This small molecule binds to this protein.
Small molecule (SMILES): O=C(O)c1ccc(CNS(=O)(=O)c2ccsc2C(=O)O)cc1

Sequence of chain 1.B:
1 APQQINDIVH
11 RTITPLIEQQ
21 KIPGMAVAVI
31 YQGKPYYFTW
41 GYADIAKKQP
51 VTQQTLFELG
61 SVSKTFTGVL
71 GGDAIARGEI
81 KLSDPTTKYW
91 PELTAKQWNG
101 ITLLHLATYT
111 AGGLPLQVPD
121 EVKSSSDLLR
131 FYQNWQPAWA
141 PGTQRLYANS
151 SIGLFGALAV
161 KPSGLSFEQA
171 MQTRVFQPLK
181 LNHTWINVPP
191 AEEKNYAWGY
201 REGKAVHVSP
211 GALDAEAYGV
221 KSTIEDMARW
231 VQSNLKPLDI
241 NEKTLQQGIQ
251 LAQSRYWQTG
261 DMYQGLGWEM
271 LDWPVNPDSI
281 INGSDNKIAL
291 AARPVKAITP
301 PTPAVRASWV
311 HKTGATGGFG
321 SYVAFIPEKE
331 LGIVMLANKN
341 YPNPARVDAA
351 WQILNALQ

Binding-site contacts:
Ligand atom O23 contacts residue GLY314 of chain 1.B at 3.7 Å.
Ligand atom O16 contacts residue SER61 of chain 1.B at 2.5 Å (h-bond).
Ligand atom O11 contacts residue VAL208 of chain 1.B at 3.5 Å.
Ligand atom N1 contacts residue ALA315 of chain 1.B at 2.7 Å (h-bond).
Ligand atom C9 contacts residue SER209 of chain 1.B at 3.7 Å.
Ligand atom C5 contacts residue GLY317 of chain 1.B at 3.5 Å.
Ligand atom O10 contacts residue GLY317 of chain 1.B at 3.7 Å.
Ligand atom O16 contacts residue ASN149 of chain 1.B at 3.6 Å (h-bond).
Ligand atom C8 contacts residue GLY317 of chain 1.B at 3.9 Å.
Ligand atom C21 contacts residue SER61 of chain 1.B at 3.0 Å.
Ligand atom C3 contacts residue ALA315 of chain 1.B at 3.8 Å (hydrophobic).
Ligand atom C21 contacts residue ALA315 of chain 1.B at 3.3 Å (hydrophobic).
Ligand atom O16 contacts residue TYR218 of chain 1.B at 3.7 Å.
Ligand atom O17 contacts residue ASN149 of chain 1.B at 2.8 Å (h-bond).
Ligand atom C9 contacts residue VAL208 of chain 1.B at 3.6 Å (hydrophobic).
Ligand atom O10 contacts residue SER209 of chain 1.B at 3.9 Å.
Ligand atom C7 contacts residue THR316 of chain 1.B at 3.9 Å.
Ligand atom O24 contacts residue ALA315 of chain 1.B at 2.8 Å (h-bond).
Ligand atom C7 contacts residue GLY317 of chain 1.B at 3.2 Å.
Ligand atom C3 contacts residue THR316 of chain 1.B at 3.8 Å.
Ligand atom C19 contacts residue LEU116 of chain 1.B at 3.9 Å (hydrophobic).
Ligand atom C19 contacts residue GLN117 of chain 1.B at 3.6 Å.
Ligand atom C18 contacts residue SER61 of chain 1.B at 3.4 Å.
Ligand atom S13 contacts residue ASN149 of chain 1.B at 3.8 Å.
Ligand atom C15 contacts residue SER61 of chain 1.B at 3.6 Å.
Ligand atom O16 contacts residue LYS64 of chain 1.B at 3.4 Å (salt-bridge).
Ligand atom O23 contacts residue SER61 of chain 1.B at 3.9 Å.
Ligand atom O24 contacts residue GLY314 of chain 1.B at 3.6 Å.
Ligand atom C5 contacts residue THR316 of chain 1.B at 3.7 Å.
Ligand atom O10 contacts residue VAL208 of chain 1.B at 3.7 Å.
Ligand atom S13 contacts residue SER61 of chain 1.B at 3.6 Å (h-bond).
Ligand atom C6 contacts residue VAL208 of chain 1.B at 3.5 Å (hydrophobic).
Ligand atom C2 contacts residue ALA315 of chain 1.B at 3.4 Å (hydrophobic).
Ligand atom O24 contacts residue SER61 of chain 1.B at 2.7 Å (h-bond).
Ligand atom O23 contacts residue ALA315 of chain 1.B at 3.3 Å (h-bond).
Ligand atom O11 contacts residue SER209 of chain 1.B at 2.9 Å (h-bond).
Ligand atom O17 contacts residue GLN117 of chain 1.B at 3.0 Å (h-bond).
Ligand atom C8 contacts residue VAL208 of chain 1.B at 3.9 Å (hydrophobic).
Ligand atom C6 contacts residue TYR218 of chain 1.B at 3.9 Å (hydrophobic).
Ligand atom C22 contacts residue LEU116 of chain 1.B at 3.6 Å (hydrophobic).